This protein binds this small molecule.
Small molecule (SMILES): CC(C)[C@H](NC(=O)[C@@H](NC(=O)[C@H](C)NC(=O)[C@@H]1CCCN1C(=O)[C@@H](N)Cc1ccccc1)[C@@H](C)OP(=O)(O)O)C(=O)O

Sequence of chain 1.A:
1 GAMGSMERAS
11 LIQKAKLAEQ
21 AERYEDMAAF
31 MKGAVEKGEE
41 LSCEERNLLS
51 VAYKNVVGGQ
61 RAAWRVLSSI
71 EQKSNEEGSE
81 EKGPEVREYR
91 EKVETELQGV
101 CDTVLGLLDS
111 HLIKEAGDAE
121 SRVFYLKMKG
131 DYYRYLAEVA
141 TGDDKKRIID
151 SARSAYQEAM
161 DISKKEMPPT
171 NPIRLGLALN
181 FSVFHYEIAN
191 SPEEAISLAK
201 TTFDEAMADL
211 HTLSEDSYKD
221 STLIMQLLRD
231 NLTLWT

Binding-site contacts:
Ligand atom CG1 contacts residue LEU179 of chain 1.A at 3.8 Å (hydrophobic).
Ligand atom C contacts residue ASN180 of chain 1.A at 3.6 Å.
Ligand atom P contacts residue ARG61 of chain 1.A at 3.7 Å.
Ligand atom CA contacts residue ASN231 of chain 1.A at 3.6 Å.
Ligand atom CB contacts residue VAL183 of chain 1.A at 3.9 Å (hydrophobic).
Ligand atom N contacts residue ASN180 of chain 1.A at 3.0 Å (h-bond).
Ligand atom CG2 contacts residue ASN180 of chain 1.A at 3.6 Å.
Ligand atom O contacts residue VAL183 of chain 1.A at 3.5 Å.
Ligand atom O2P contacts residue ARG134 of chain 1.A at 2.9 Å (salt-bridge).
Ligand atom O contacts residue LEU179 of chain 1.A at 3.5 Å.
Ligand atom O contacts residue LYS54 of chain 1.A at 2.9 Å (salt-bridge).
Ligand atom OXT contacts residue LYS54 of chain 1.A at 3.7 Å.
Ligand atom O contacts residue LYS127 of chain 1.A at 2.8 Å (salt-bridge).
Ligand atom CG1 contacts residue LEU227 of chain 1.A at 3.4 Å (hydrophobic).
Ligand atom CG2 contacts residue VAL183 of chain 1.A at 3.7 Å (hydrophobic).
Ligand atom O3P contacts residue LYS54 of chain 1.A at 2.8 Å (salt-bridge).
Ligand atom CB contacts residue TRP235 of chain 1.A at 3.9 Å (hydrophobic).
Ligand atom CA contacts residue ASN231 of chain 1.A at 3.7 Å.
Ligand atom C contacts residue LYS54 of chain 1.A at 3.2 Å.
Ligand atom O contacts residue ASN180 of chain 1.A at 2.9 Å (h-bond).
Ligand atom O2P contacts residue ARG61 of chain 1.A at 3.0 Å (salt-bridge).
Ligand atom CB contacts residue ASN180 of chain 1.A at 3.3 Å.
Ligand atom O1P contacts residue LYS54 of chain 1.A at 3.5 Å.
Ligand atom CG contacts residue VAL183 of chain 1.A at 3.8 Å (hydrophobic).
Ligand atom P contacts residue LYS54 of chain 1.A at 3.7 Å.
Ligand atom CB contacts residue ASN231 of chain 1.A at 3.6 Å.
Ligand atom CB contacts residue ASN231 of chain 1.A at 3.6 Å.
Ligand atom O3P contacts residue ARG134 of chain 1.A at 2.8 Å (salt-bridge).
Ligand atom O1P contacts residue ARG61 of chain 1.A at 2.9 Å (salt-bridge).
Ligand atom CA contacts residue ASN180 of chain 1.A at 3.2 Å.
Ligand atom N contacts residue ASN231 of chain 1.A at 2.9 Å (h-bond).
Ligand atom P contacts residue TYR135 of chain 1.A at 3.8 Å.
Ligand atom P contacts residue ARG134 of chain 1.A at 3.8 Å.
Ligand atom C contacts residue ASN231 of chain 1.A at 3.7 Å.
Ligand atom CA contacts residue LEU179 of chain 1.A at 3.8 Å (hydrophobic).
Ligand atom O3P contacts residue TYR135 of chain 1.A at 2.6 Å (h-bond).
Ligand atom O contacts residue ASN231 of chain 1.A at 3.0 Å (h-bond).
Ligand atom C contacts residue LYS127 of chain 1.A at 3.7 Å.
Ligand atom CG2 contacts residue ARG134 of chain 1.A at 3.8 Å.
Ligand atom CG2 contacts residue GLY176 of chain 1.A at 3.6 Å.